Binding-site contacts:
Ligand atom O7 contacts residue ASN1117 of chain 1.G at 3.5 Å (h-bond).
Ligand atom C1 contacts residue ASN1117 of chain 1.G at 1.5 Å.
Ligand atom C4 contacts residue HIS1120 of chain 1.G at 4.5 Å.
Ligand atom C3 contacts residue HIS1120 of chain 1.G at 4.1 Å.
Ligand atom O5 contacts residue HIS1120 of chain 1.G at 4.5 Å.
Ligand atom C8 contacts residue HIS1120 of chain 1.G at 3.8 Å.
Ligand atom C7 contacts residue THR1119 of chain 1.G at 3.9 Å.
Ligand atom C2 contacts residue ASN1117 of chain 1.G at 2.5 Å.
Ligand atom C7 contacts residue HIS1120 of chain 1.G at 4.1 Å.
Ligand atom C2 contacts residue THR1119 of chain 1.G at 3.6 Å.
Ligand atom O7 contacts residue HIS1120 of chain 1.G at 3.7 Å.
Ligand atom O3 contacts residue THR1119 of chain 1.G at 4.3 Å.
Ligand atom C5 contacts residue ASN1117 of chain 1.G at 3.8 Å.
Ligand atom C1 contacts residue HIS1120 of chain 1.G at 4.1 Å.
Ligand atom C4 contacts residue ASN1117 of chain 1.G at 4.3 Å.
Ligand atom C1 contacts residue THR1119 of chain 1.G at 3.7 Å.
Ligand atom O4 contacts residue HIS1120 of chain 1.G at 4.3 Å.
Ligand atom N2 contacts residue ASN1117 of chain 1.G at 2.9 Å (h-bond).
Ligand atom N2 contacts residue THR1119 of chain 1.G at 2.9 Å (h-bond).
Ligand atom C6 contacts residue PHE1122 of chain 1.G at 4.0 Å (hydrophobic).
Ligand atom C5 contacts residue HIS1120 of chain 1.G at 4.0 Å.
Ligand atom C7 contacts residue ASN1117 of chain 1.G at 3.4 Å.
Ligand atom C8 contacts residue THR1119 of chain 1.G at 3.9 Å.
Ligand atom O5 contacts residue PHE1122 of chain 1.G at 3.6 Å.
Ligand atom C8 contacts residue ASN1117 of chain 1.G at 3.1 Å.
Ligand atom O5 contacts residue ASN1117 of chain 1.G at 2.4 Å (h-bond).
Ligand atom C1 contacts residue PHE1122 of chain 1.G at 4.1 Å (hydrophobic).
Ligand atom C3 contacts residue THR1119 of chain 1.G at 3.7 Å.
Ligand atom C3 contacts residue ASN1117 of chain 1.G at 3.9 Å.
Ligand atom C5 contacts residue PHE1122 of chain 1.G at 4.0 Å (hydrophobic).

The small molecule below binds the protein below.
Small molecule (SMILES): CC(=O)N[C@H]1[C@H](O[C@H]2[C@H](O)[C@@H](NC(C)=O)CO[C@@H]2CO)O[C@H](CO)[C@@H](O)[C@@H]1O

Sequence of chain 1.G:
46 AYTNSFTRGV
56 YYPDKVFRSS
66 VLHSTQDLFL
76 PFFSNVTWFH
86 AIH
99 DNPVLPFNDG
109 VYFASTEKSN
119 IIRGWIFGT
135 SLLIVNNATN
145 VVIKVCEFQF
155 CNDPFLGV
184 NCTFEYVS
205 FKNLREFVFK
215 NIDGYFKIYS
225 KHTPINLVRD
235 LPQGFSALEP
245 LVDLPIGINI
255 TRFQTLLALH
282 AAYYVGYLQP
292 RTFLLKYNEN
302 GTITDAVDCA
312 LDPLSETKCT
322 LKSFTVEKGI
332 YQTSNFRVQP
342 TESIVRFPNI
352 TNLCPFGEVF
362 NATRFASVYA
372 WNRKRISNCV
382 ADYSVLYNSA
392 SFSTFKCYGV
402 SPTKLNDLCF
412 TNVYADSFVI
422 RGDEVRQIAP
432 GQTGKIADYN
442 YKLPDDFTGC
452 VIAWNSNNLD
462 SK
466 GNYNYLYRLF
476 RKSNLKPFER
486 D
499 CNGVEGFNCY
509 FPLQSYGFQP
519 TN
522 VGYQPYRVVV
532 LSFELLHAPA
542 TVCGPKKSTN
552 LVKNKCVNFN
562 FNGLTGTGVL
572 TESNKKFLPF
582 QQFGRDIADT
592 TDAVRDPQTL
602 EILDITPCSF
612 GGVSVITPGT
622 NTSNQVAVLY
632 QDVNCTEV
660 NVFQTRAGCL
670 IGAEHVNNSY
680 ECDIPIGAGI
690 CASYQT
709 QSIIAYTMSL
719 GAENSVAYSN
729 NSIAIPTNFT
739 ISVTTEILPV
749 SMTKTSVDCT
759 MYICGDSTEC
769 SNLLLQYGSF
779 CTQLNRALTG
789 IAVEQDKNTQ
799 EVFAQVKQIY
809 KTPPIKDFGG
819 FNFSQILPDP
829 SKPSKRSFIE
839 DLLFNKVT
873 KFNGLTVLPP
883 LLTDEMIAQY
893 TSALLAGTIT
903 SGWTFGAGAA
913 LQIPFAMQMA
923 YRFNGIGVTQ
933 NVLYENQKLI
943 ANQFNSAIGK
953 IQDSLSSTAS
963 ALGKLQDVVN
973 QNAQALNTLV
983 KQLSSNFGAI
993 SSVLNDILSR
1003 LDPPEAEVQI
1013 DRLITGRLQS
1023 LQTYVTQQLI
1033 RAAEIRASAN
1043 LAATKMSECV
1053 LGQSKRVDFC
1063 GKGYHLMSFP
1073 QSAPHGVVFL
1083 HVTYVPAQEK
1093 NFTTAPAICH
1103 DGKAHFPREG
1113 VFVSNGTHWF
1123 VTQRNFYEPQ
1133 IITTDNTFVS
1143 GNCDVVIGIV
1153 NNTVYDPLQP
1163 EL